Binding-site contacts:
Ligand atom N6 contacts residue PRO200 of chain 1.GA at 4.4 Å.
Ligand atom C8 contacts residue HIS415 of chain 1.GA at 3.6 Å.
Ligand atom N6 contacts residue PRO416 of chain 1.GA at 3.1 Å (h-bond).
Ligand atom N1 contacts residue PRO200 of chain 1.GA at 4.1 Å.
Ligand atom N3 contacts residue PRO416 of chain 1.GA at 4.1 Å.
Ligand atom C2 contacts residue PRO416 of chain 1.GA at 3.9 Å (hydrophobic).
Ligand atom N9 contacts residue PRO416 of chain 1.GA at 4.2 Å.
Ligand atom C2 contacts residue GLY424 of chain 1.GA at 4.1 Å.
Ligand atom C2 contacts residue PRO200 of chain 1.GA at 4.1 Å (hydrophobic).
Ligand atom N9 contacts residue PRO200 of chain 1.GA at 4.4 Å.
Ligand atom C6 contacts residue PRO416 of chain 1.GA at 3.0 Å (hydrophobic).
Ligand atom C4 contacts residue PRO416 of chain 1.GA at 4.0 Å (hydrophobic).
Ligand atom N1 contacts residue VAL199 of chain 1.GA at 3.7 Å.
Ligand atom C6 contacts residue SER417 of chain 1.GA at 4.5 Å.
Ligand atom C2 contacts residue VAL199 of chain 1.GA at 4.2 Å (hydrophobic).
Ligand atom O3P contacts residue PRO200 of chain 1.GA at 3.9 Å.
Ligand atom C5 contacts residue PRO416 of chain 1.GA at 3.6 Å (hydrophobic).
Ligand atom C6 contacts residue VAL199 of chain 1.GA at 4.3 Å (hydrophobic).
Ligand atom N7 contacts residue PRO200 of chain 1.GA at 4.0 Å.
Ligand atom N6 contacts residue VAL199 of chain 1.GA at 4.5 Å.
Ligand atom O1P contacts residue PRO200 of chain 1.GA at 4.1 Å.
Ligand atom C2' contacts residue HIS415 of chain 1.GA at 3.9 Å.
Ligand atom N3 contacts residue PRO200 of chain 1.GA at 4.2 Å.
Ligand atom N6 contacts residue GLY424 of chain 1.GA at 3.8 Å.
Ligand atom N7 contacts residue HIS415 of chain 1.GA at 3.8 Å.
Ligand atom C8 contacts residue PRO200 of chain 1.GA at 4.4 Å (hydrophobic).
Ligand atom O3P contacts residue LYS198 of chain 1.GA at 4.5 Å.
Ligand atom N1 contacts residue PRO416 of chain 1.GA at 3.2 Å (h-bond).
Ligand atom P contacts residue PRO200 of chain 1.GA at 4.5 Å.
Ligand atom C4 contacts residue PRO200 of chain 1.GA at 4.1 Å (hydrophobic).
Ligand atom C1' contacts residue PRO416 of chain 1.GA at 4.5 Å (hydrophobic).
Ligand atom N6 contacts residue SER417 of chain 1.GA at 3.8 Å.
Ligand atom N7 contacts residue PRO416 of chain 1.GA at 4.4 Å.
Ligand atom N7 contacts residue SER417 of chain 1.GA at 4.4 Å.
Ligand atom C5 contacts residue PRO200 of chain 1.GA at 3.8 Å (hydrophobic).
Ligand atom N7 contacts residue ASN394 of chain 1.GA at 4.3 Å.
Ligand atom C6 contacts residue GLY424 of chain 1.GA at 4.5 Å.
Ligand atom N1 contacts residue GLY424 of chain 1.GA at 3.5 Å (h-bond).
Ligand atom C6 contacts residue PRO200 of chain 1.GA at 4.0 Å (hydrophobic).

A protein and the small-molecule ligand that binds it are described below.
Small molecule (SMILES): Nc1ncnc2c1ncn2[C@H]1C[C@H](O)[C@@H](COP(=O)(O)O)O1

Sequence of chain 1.GA:
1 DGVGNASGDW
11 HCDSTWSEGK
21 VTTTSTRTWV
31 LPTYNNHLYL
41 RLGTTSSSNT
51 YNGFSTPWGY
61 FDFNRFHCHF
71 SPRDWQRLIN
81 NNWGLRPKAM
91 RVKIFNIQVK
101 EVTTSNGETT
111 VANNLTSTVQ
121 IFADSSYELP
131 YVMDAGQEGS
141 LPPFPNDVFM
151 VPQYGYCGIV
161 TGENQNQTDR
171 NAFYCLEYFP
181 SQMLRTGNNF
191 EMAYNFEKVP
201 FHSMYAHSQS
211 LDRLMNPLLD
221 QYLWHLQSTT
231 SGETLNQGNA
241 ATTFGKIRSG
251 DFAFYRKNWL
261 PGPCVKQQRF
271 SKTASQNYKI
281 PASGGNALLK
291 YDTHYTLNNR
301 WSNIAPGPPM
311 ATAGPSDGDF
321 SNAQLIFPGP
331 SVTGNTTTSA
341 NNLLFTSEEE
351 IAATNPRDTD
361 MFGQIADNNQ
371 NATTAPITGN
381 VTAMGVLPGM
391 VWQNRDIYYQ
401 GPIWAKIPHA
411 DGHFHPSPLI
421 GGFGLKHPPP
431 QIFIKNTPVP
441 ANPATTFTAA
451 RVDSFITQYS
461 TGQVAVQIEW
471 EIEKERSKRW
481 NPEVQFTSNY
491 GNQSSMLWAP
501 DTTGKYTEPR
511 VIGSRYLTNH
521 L